Sequence of chain 1.A:
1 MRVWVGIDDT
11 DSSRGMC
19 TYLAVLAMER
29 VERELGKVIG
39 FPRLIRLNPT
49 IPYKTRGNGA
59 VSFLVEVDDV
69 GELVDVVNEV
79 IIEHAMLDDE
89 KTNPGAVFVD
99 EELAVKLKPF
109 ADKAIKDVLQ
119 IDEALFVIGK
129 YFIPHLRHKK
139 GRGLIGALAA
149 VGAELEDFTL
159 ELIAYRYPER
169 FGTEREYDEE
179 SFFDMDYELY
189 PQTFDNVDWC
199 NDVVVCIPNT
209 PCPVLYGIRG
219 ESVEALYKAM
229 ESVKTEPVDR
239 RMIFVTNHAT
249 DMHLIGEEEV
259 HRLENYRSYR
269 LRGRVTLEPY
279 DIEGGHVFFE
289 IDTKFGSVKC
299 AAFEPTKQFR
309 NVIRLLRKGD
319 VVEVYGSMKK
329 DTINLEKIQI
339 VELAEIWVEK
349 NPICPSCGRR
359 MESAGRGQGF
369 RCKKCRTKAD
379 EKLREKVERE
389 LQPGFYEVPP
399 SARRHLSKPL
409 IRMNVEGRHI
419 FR

A protein and the small-molecule ligand that binds it are described below.
Small molecule (SMILES): N=C(N)NCCCCN

Binding-site contacts:
Ligand atom NH2 contacts residue ASP193 of chain 1.A at 3.1 Å (salt-bridge).
Ligand atom NH2 contacts residue ASN194 of chain 1.A at 2.6 Å (h-bond).
Ligand atom CG contacts residue PRO398 of chain 1.A at 4.2 Å (hydrophobic).
Ligand atom CA contacts residue PRO398 of chain 1.A at 4.0 Å (hydrophobic).
Ligand atom NE contacts residue CYS204 of chain 1.A at 4.0 Å.
Ligand atom NE contacts residue ARG217 of chain 1.A at 3.3 Å (salt-bridge).
Ligand atom CZ contacts residue VAL203 of chain 1.A at 4.0 Å (hydrophobic).
Ligand atom CA contacts residue VAL203 of chain 1.A at 4.0 Å (hydrophobic).
Ligand atom NH2 contacts residue ILE216 of chain 1.A at 4.4 Å.
Ligand atom NE contacts residue ASP193 of chain 1.A at 3.0 Å (salt-bridge).
Ligand atom CZ contacts residue GLY215 of chain 1.A at 3.4 Å.
Ligand atom CZ contacts residue ARG217 of chain 1.A at 3.5 Å.
Ligand atom CD contacts residue ASP193 of chain 1.A at 4.2 Å.
Ligand atom CZ contacts residue ASN194 of chain 1.A at 3.8 Å.
Ligand atom CA contacts residue SER399 of chain 1.A at 3.7 Å.
Ligand atom NH1 contacts residue VAL203 of chain 1.A at 4.4 Å.
Ligand atom CZ contacts residue ASP193 of chain 1.A at 3.5 Å.
Ligand atom NH1 contacts residue ARG217 of chain 1.A at 3.5 Å (salt-bridge).
Ligand atom NH2 contacts residue ARG217 of chain 1.A at 3.9 Å.
Ligand atom NE contacts residue VAL203 of chain 1.A at 3.4 Å.
Ligand atom CD contacts residue VAL203 of chain 1.A at 3.5 Å (hydrophobic).
Ligand atom CG contacts residue ARG217 of chain 1.A at 3.6 Å.
Ligand atom CZ contacts residue GLU159 of chain 1.A at 4.3 Å.
Ligand atom CG contacts residue ARG401 of chain 1.A at 4.5 Å.
Ligand atom CD contacts residue ARG217 of chain 1.A at 2.9 Å.
Ligand atom CG contacts residue VAL203 of chain 1.A at 3.2 Å (hydrophobic).
Ligand atom NH1 contacts residue GLU159 of chain 1.A at 3.2 Å (salt-bridge).
Ligand atom NH1 contacts residue GLY215 of chain 1.A at 2.9 Å (h-bond).
Ligand atom N contacts residue SER399 of chain 1.A at 3.6 Å.
Ligand atom NH2 contacts residue GLY215 of chain 1.A at 3.1 Å (h-bond).
Ligand atom CZ contacts residue CYS204 of chain 1.A at 3.5 Å (hydrophobic).
Ligand atom CB contacts residue ARG401 of chain 1.A at 4.3 Å.
Ligand atom NH1 contacts residue CYS204 of chain 1.A at 3.8 Å.
Ligand atom NH2 contacts residue CYS204 of chain 1.A at 3.2 Å.
Ligand atom N contacts residue ARG401 of chain 1.A at 4.2 Å.
Ligand atom CA contacts residue ARG401 of chain 1.A at 3.8 Å.
Ligand atom CB contacts residue VAL203 of chain 1.A at 3.8 Å (hydrophobic).